The small molecule below binds the protein below.
Small molecule (SMILES): Oc1c(Br)cc(-c2nc3ccccc3o2)cc1Br

Binding-site contacts:
Ligand atom CAO contacts residue LYS15 of chain 2.A at 3.6 Å.
Ligand atom CAI contacts residue MR51 of chain 2.C at 0.3 Å.
Ligand atom OAA contacts residue LYS15 of chain 1.A at 2.6 Å (salt-bridge).
Ligand atom OAK contacts residue ALA108 of chain 1.A at 3.4 Å.
Ligand atom CAL contacts residue LYS15 of chain 2.A at 3.8 Å.
Ligand atom CAN contacts residue MR51 of chain 2.C at 0.1 Å.
Ligand atom CAG contacts residue THR119 of chain 1.A at 3.8 Å.
Ligand atom BR1 contacts residue LYS15 of chain 2.A at 3.5 Å.
Ligand atom NAJ contacts residue MR51 of chain 2.C at 0.8 Å (h-bond).
Ligand atom CAD contacts residue MR51 of chain 2.C at 0.9 Å.
Ligand atom CAI contacts residue LEU17 of chain 1.A at 3.5 Å (hydrophobic).
Ligand atom CAD contacts residue LEU110 of chain 1.A at 3.9 Å (hydrophobic).
Ligand atom CAE contacts residue LEU110 of chain 2.A at 3.6 Å (hydrophobic).
Ligand atom CAH contacts residue MR51 of chain 2.C at 0.3 Å.
Ligand atom BR1 contacts residue MR51 of chain 2.C at 0.8 Å.
Ligand atom CAR contacts residue MR51 of chain 2.C at 1.1 Å.
Ligand atom CAP contacts residue MR51 of chain 2.C at 0.3 Å.
Ligand atom CAF contacts residue MR51 of chain 2.C at 1.0 Å.
Ligand atom CAD contacts residue SER117 of chain 1.A at 3.2 Å.
Ligand atom CAO contacts residue MR51 of chain 2.C at 0.4 Å.
Ligand atom CAG contacts residue MR51 of chain 2.C at 1.8 Å.
Ligand atom CAM contacts residue LEU17 of chain 1.A at 3.9 Å (hydrophobic).
Ligand atom BR2 contacts residue MR51 of chain 2.C at 0.8 Å.
Ligand atom OAA contacts residue MR51 of chain 2.C at 0.8 Å (h-bond).
Ligand atom CAQ contacts residue MR51 of chain 2.C at 0.2 Å.
Ligand atom OAK contacts residue MR51 of chain 2.C at 0.8 Å (h-bond).
Ligand atom CAL contacts residue MR51 of chain 2.C at 0.4 Å.
Ligand atom CAD contacts residue SER117 of chain 2.A at 3.8 Å.
Ligand atom CAF contacts residue LEU110 of chain 1.A at 3.8 Å (hydrophobic).
Ligand atom CAO contacts residue LYS15 of chain 1.A at 3.5 Å.
Ligand atom CAE contacts residue SER117 of chain 1.A at 2.9 Å.
Ligand atom CAL contacts residue LYS15 of chain 1.A at 3.9 Å.
Ligand atom CAH contacts residue LEU17 of chain 2.A at 3.6 Å (hydrophobic).
Ligand atom CAE contacts residue MR51 of chain 2.C at 1.5 Å.
Ligand atom OAA contacts residue LYS15 of chain 2.A at 3.0 Å (salt-bridge).
Ligand atom CAH contacts residue ALA108 of chain 1.A at 3.8 Å (hydrophobic).
Ligand atom CAI contacts residue ALA108 of chain 2.A at 3.7 Å (hydrophobic).
Ligand atom CAM contacts residue MR51 of chain 2.C at 0.4 Å.
Ligand atom BR2 contacts residue THR106 of chain 2.A at 3.7 Å.
Ligand atom CAD contacts residue LEU110 of chain 2.A at 3.8 Å (hydrophobic).

Sequence of chain 2.A:
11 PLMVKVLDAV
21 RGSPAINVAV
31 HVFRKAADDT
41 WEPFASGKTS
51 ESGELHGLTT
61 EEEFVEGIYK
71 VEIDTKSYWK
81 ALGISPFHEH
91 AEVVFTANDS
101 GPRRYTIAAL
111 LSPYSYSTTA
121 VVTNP

Sequence of chain 1.A:
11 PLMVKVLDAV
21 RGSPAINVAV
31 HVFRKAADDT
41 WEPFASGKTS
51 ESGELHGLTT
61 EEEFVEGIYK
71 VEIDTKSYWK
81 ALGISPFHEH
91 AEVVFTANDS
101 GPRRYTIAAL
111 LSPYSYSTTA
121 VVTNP